Sequence of chain 1.E:
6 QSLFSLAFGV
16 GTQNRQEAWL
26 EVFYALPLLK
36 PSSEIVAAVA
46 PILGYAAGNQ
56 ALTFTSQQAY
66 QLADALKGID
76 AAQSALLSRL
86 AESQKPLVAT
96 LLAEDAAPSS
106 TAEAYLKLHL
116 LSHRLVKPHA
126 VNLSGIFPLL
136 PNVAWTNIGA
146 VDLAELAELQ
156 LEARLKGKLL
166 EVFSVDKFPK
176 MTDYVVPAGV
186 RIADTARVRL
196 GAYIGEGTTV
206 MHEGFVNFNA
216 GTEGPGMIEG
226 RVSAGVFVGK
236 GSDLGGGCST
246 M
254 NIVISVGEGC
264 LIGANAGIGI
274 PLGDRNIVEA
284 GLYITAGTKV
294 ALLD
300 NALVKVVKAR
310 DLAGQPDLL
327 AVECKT

Binding-site contacts:
Ligand atom O72 contacts residue PHE132 of chain 1.F at 4.2 Å.
Ligand atom O71 contacts residue PHE132 of chain 1.F at 3.9 Å.
Ligand atom C7 contacts residue ARG186 of chain 1.E at 3.7 Å.
Ligand atom O71 contacts residue ARG186 of chain 1.E at 3.2 Å (salt-bridge).
Ligand atom C5 contacts residue ASN212 of chain 1.F at 4.1 Å.
Ligand atom O71 contacts residue PHE173 of chain 1.F at 4.3 Å.
Ligand atom C7 contacts residue PHE132 of chain 1.F at 4.0 Å (hydrophobic).
Ligand atom C5 contacts residue MET206 of chain 1.E at 3.7 Å (hydrophobic).
Ligand atom C6 contacts residue ARG194 of chain 1.F at 3.8 Å.
Ligand atom O71 contacts residue ARG194 of chain 1.F at 3.1 Å (salt-bridge).
Ligand atom N contacts residue MET222 of chain 1.E at 3.7 Å.
Ligand atom C7 contacts residue MET206 of chain 1.E at 3.8 Å (hydrophobic).
Ligand atom N contacts residue GLU224 of chain 1.E at 3.9 Å.
Ligand atom C7 contacts residue ARG194 of chain 1.F at 3.9 Å.
Ligand atom CB contacts residue MET222 of chain 1.E at 4.1 Å (hydrophobic).
Ligand atom O72 contacts residue ARG186 of chain 1.E at 3.2 Å (salt-bridge).
Ligand atom O72 contacts residue MET222 of chain 1.E at 3.5 Å.
Ligand atom C6 contacts residue ASN212 of chain 1.F at 3.7 Å.
Ligand atom C6 contacts residue MET206 of chain 1.E at 3.8 Å (hydrophobic).
Ligand atom O72 contacts residue MET206 of chain 1.E at 4.4 Å.
Ligand atom O71 contacts residue MET206 of chain 1.E at 3.7 Å.

This small molecule binds to this protein.
Small molecule (SMILES): N[C@@H](CCCCC(=O)O)C(=O)O

Sequence of chain 1.F:
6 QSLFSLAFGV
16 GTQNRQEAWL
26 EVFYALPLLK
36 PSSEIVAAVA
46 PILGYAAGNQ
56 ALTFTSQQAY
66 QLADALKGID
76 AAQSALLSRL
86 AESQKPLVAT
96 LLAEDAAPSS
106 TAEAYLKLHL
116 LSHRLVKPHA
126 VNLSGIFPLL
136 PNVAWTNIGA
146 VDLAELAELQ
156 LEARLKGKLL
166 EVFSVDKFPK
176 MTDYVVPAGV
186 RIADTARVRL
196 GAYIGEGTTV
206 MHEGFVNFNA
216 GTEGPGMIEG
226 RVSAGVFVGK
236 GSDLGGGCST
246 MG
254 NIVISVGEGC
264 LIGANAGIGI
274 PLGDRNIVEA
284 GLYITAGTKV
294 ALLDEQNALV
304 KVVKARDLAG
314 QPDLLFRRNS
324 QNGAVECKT